Binding-site contacts:
Ligand atom C14 contacts residue LEU99 of chain 1.A at 3.7 Å (hydrophobic).
Ligand atom N1 contacts residue TYR12 of chain 1.A at 3.3 Å (h-bond).
Ligand atom O6 contacts residue GLY98 of chain 1.A at 3.4 Å (h-bond).
Ligand atom C8 contacts residue LEU99 of chain 1.A at 3.4 Å (hydrophobic).
Ligand atom C6 contacts residue LEU99 of chain 1.A at 4.1 Å (hydrophobic).
Ligand atom C1 contacts residue LEU99 of chain 1.A at 3.7 Å (hydrophobic).
Ligand atom O6 contacts residue ALA207 of chain 1.A at 3.0 Å.
Ligand atom O6 contacts residue TYR100 of chain 1.A at 2.9 Å (h-bond).
Ligand atom O4 contacts residue ASN14 of chain 1.A at 2.8 Å (h-bond).
Ligand atom O2 contacts residue LEU99 of chain 1.A at 3.6 Å.
Ligand atom O4 contacts residue ARG228 of chain 1.A at 3.1 Å.
Ligand atom C5 contacts residue ASP208 of chain 1.A at 3.7 Å.
Ligand atom C6 contacts residue TYR12 of chain 1.A at 3.6 Å (hydrophobic).
Ligand atom O3 contacts residue ARG228 of chain 1.A at 2.9 Å (salt-bridge).
Ligand atom O3 contacts residue GLY226 of chain 1.A at 4.1 Å.
Ligand atom C3 contacts residue ASN14 of chain 1.A at 4.0 Å.
Ligand atom N1 contacts residue TYR100 of chain 1.A at 3.9 Å.
Ligand atom C12 contacts residue LEU99 of chain 1.A at 3.5 Å (hydrophobic).
Ligand atom O3 contacts residue GLY227 of chain 1.A at 3.7 Å.
Ligand atom C7 contacts residue LEU99 of chain 1.A at 3.9 Å (hydrophobic).
Ligand atom C11 contacts residue TYR12 of chain 1.A at 3.3 Å (hydrophobic).
Ligand atom O6 contacts residue LEU99 of chain 1.A at 3.3 Å (h-bond).
Ligand atom C5 contacts residue TYR12 of chain 1.A at 3.9 Å (hydrophobic).
Ligand atom C10 contacts residue LEU99 of chain 1.A at 3.6 Å (hydrophobic).
Ligand atom C4 contacts residue ASN14 of chain 1.A at 3.8 Å.
Ligand atom C13 contacts residue LEU99 of chain 1.A at 3.8 Å (hydrophobic).
Ligand atom O4 contacts residue ASP208 of chain 1.A at 2.4 Å (salt-bridge).
Ligand atom O6 contacts residue ASP208 of chain 1.A at 2.7 Å (salt-bridge).
Ligand atom N1 contacts residue LEU99 of chain 1.A at 3.9 Å.
Ligand atom C5 contacts residue LEU99 of chain 1.A at 4.0 Å (hydrophobic).
Ligand atom O4 contacts residue TYR12 of chain 1.A at 3.6 Å.
Ligand atom C6 contacts residue TYR100 of chain 1.A at 3.8 Å (hydrophobic).
Ligand atom C6 contacts residue ALA207 of chain 1.A at 3.4 Å (hydrophobic).
Ligand atom O2 contacts residue GLY98 of chain 1.A at 3.5 Å.
Ligand atom C6 contacts residue ASP208 of chain 1.A at 3.2 Å.
Ligand atom C4 contacts residue ARG228 of chain 1.A at 3.8 Å.
Ligand atom C3 contacts residue ARG228 of chain 1.A at 3.9 Å.
Ligand atom C9 contacts residue LEU99 of chain 1.A at 3.3 Å (hydrophobic).
Ligand atom O5 contacts residue LEU99 of chain 1.A at 3.1 Å (h-bond).
Ligand atom C4 contacts residue ASP208 of chain 1.A at 3.1 Å.

Sequence of chain 1.A:
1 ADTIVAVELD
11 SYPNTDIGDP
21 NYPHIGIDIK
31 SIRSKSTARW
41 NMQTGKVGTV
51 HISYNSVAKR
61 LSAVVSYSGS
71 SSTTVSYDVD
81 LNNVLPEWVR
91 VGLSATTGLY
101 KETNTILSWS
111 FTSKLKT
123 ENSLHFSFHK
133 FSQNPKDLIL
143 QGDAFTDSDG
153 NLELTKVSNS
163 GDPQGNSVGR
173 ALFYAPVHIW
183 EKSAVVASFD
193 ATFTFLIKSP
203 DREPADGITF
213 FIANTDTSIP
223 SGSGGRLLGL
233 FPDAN

This protein binds this small molecule.
Small molecule (SMILES): OC[C@H]1O[C@H](Oc2c[nH]c3ccc(Br)c(Cl)c23)[C@@H](O)[C@@H](O)[C@@H]1O